This small molecule binds to this protein.
Small molecule (SMILES): CN[C@@H](C)Cc1ccc(O)cc1

Binding-site contacts:
Ligand atom C10 contacts residue GLU106 of chain 1.A at 3.2 Å.
Ligand atom CB contacts residue GLU106 of chain 1.A at 3.6 Å.
Ligand atom CG contacts residue PHE98 of chain 1.A at 3.5 Å (hydrophobic).
Ligand atom CE1 contacts residue PHE229 of chain 1.A at 3.9 Å (hydrophobic).
Ligand atom N contacts residue HIS222 of chain 1.A at 3.0 Å (h-bond).
Ligand atom CD1 contacts residue SER35 of chain 1.A at 3.6 Å.
Ligand atom CD2 contacts residue PHE98 of chain 1.A at 3.5 Å (hydrophobic).
Ligand atom CZ contacts residue TYR33 of chain 1.A at 3.9 Å (hydrophobic).
Ligand atom CA contacts residue HIS222 of chain 1.A at 3.7 Å.
Ligand atom CB contacts residue PHE98 of chain 1.A at 3.5 Å (hydrophobic).
Ligand atom C contacts residue GLU106 of chain 1.A at 4.1 Å.
Ligand atom CZ contacts residue TYR50 of chain 1.A at 4.0 Å (hydrophobic).
Ligand atom OH contacts residue TYR33 of chain 1.A at 3.4 Å.
Ligand atom N contacts residue GLU106 of chain 1.A at 2.9 Å (salt-bridge).
Ligand atom OH contacts residue PHE229 of chain 1.A at 4.2 Å.
Ligand atom C contacts residue TYR47 of chain 1.A at 3.2 Å (hydrophobic).
Ligand atom CE1 contacts residue TYR33 of chain 1.A at 3.5 Å (hydrophobic).
Ligand atom C10 contacts residue TYR167 of chain 1.A at 4.0 Å (hydrophobic).
Ligand atom C10 contacts residue TYR169 of chain 1.A at 3.6 Å (hydrophobic).
Ligand atom CZ contacts residue PHE229 of chain 1.A at 3.7 Å (hydrophobic).
Ligand atom OH contacts residue TYR50 of chain 1.A at 3.2 Å.
Ligand atom CD2 contacts residue TRP224 of chain 1.A at 3.5 Å (hydrophobic).
Ligand atom CE1 contacts residue TYR50 of chain 1.A at 3.6 Å (hydrophobic).
Ligand atom C contacts residue HIS222 of chain 1.A at 4.0 Å.
Ligand atom CD1 contacts residue PHE98 of chain 1.A at 4.2 Å (hydrophobic).
Ligand atom C contacts residue PHE229 of chain 1.A at 3.6 Å (hydrophobic).
Ligand atom CD1 contacts residue TYR33 of chain 1.A at 4.0 Å (hydrophobic).
Ligand atom CD1 contacts residue PHE229 of chain 1.A at 4.0 Å (hydrophobic).
Ligand atom CE2 contacts residue TRP224 of chain 1.A at 3.7 Å (hydrophobic).
Ligand atom N contacts residue TYR169 of chain 1.A at 3.9 Å.
Ligand atom CE2 contacts residue PHE229 of chain 1.A at 3.6 Å (hydrophobic).
Ligand atom CA contacts residue PHE229 of chain 1.A at 4.1 Å (hydrophobic).
Ligand atom CE1 contacts residue SER35 of chain 1.A at 4.0 Å.
Ligand atom CA contacts residue GLU106 of chain 1.A at 3.7 Å.
Ligand atom C10 contacts residue TRP224 of chain 1.A at 3.8 Å (hydrophobic).
Ligand atom CG contacts residue PHE229 of chain 1.A at 3.9 Å (hydrophobic).
Ligand atom CD2 contacts residue PHE229 of chain 1.A at 3.7 Å (hydrophobic).
Ligand atom CD1 contacts residue TYR47 of chain 1.A at 3.8 Å (hydrophobic).
Ligand atom CE1 contacts residue TYR47 of chain 1.A at 3.8 Å (hydrophobic).
Ligand atom C10 contacts residue HIS222 of chain 1.A at 3.5 Å.

Sequence of chain 1.A:
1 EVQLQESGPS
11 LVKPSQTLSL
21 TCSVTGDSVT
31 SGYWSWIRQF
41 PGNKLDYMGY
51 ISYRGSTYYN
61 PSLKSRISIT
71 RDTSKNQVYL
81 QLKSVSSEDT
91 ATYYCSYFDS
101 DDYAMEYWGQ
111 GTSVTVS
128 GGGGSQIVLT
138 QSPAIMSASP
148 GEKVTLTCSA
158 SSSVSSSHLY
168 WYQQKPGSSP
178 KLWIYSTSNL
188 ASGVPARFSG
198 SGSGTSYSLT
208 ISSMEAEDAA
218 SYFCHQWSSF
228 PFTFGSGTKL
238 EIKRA